This protein binds this small molecule.
Small molecule (SMILES): CC(=O)N[C@@H]1[C@@H](O)[C@H](O)[C@@H](CO)O[C@H]1O

Binding-site contacts:
Ligand atom C5 contacts residue ALA737 of chain 1.C at 4.2 Å (hydrophobic).
Ligand atom C3 contacts residue ASN1105 of chain 1.C at 3.8 Å.
Ligand atom O7 contacts residue ASN1105 of chain 1.C at 4.0 Å.
Ligand atom O5 contacts residue ASN1105 of chain 1.C at 2.4 Å (h-bond).
Ligand atom C7 contacts residue ASN1105 of chain 1.C at 3.6 Å.
Ligand atom C5 contacts residue ASN1105 of chain 1.C at 3.7 Å.
Ligand atom C8 contacts residue ASN1105 of chain 1.C at 4.0 Å.
Ligand atom O7 contacts residue GLU1103 of chain 1.C at 3.5 Å.
Ligand atom O4 contacts residue ALA737 of chain 1.C at 4.3 Å.
Ligand atom N2 contacts residue ASN1105 of chain 1.C at 2.9 Å (h-bond).
Ligand atom C2 contacts residue ASN1105 of chain 1.C at 2.5 Å.
Ligand atom C7 contacts residue LYS1104 of chain 1.C at 4.5 Å.
Ligand atom C4 contacts residue ASN1105 of chain 1.C at 4.2 Å.
Ligand atom C1 contacts residue ASN1105 of chain 1.C at 1.4 Å.
Ligand atom O7 contacts residue LYS1104 of chain 1.C at 3.8 Å.

Sequence of chain 1.C:
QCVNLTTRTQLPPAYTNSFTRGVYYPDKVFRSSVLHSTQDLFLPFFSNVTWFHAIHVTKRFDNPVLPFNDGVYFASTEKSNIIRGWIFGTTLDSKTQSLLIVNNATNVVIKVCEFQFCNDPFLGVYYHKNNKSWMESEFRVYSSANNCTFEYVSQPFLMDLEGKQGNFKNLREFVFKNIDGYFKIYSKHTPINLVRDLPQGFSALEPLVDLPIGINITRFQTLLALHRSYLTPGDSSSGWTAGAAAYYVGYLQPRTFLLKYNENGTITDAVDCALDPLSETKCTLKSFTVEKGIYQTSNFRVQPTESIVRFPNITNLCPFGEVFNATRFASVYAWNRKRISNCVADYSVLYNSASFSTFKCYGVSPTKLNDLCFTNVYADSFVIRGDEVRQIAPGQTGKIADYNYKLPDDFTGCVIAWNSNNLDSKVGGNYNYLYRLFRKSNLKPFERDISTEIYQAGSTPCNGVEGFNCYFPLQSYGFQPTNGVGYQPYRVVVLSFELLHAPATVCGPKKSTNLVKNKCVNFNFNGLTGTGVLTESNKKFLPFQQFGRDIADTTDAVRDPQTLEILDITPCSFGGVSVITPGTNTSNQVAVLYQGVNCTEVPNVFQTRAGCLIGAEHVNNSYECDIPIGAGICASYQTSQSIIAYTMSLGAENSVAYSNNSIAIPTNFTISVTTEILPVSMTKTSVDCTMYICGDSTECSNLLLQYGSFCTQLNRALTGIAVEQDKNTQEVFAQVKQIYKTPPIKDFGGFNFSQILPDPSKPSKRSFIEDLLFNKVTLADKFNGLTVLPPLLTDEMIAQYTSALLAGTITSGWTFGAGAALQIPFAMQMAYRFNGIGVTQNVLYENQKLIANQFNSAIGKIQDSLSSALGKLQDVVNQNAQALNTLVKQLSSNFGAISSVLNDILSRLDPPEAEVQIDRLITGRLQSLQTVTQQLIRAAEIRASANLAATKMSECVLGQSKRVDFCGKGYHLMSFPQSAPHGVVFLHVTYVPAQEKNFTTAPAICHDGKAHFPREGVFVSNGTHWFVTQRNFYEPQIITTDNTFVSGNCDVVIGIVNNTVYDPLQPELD